A protein and the small-molecule ligand that binds it are described below.
Small molecule (SMILES): CC(=O)N[C@@H]1[C@@H](O)[C@H](O)[C@@H](CO)O[C@H]1O

Sequence of chain 1.A:
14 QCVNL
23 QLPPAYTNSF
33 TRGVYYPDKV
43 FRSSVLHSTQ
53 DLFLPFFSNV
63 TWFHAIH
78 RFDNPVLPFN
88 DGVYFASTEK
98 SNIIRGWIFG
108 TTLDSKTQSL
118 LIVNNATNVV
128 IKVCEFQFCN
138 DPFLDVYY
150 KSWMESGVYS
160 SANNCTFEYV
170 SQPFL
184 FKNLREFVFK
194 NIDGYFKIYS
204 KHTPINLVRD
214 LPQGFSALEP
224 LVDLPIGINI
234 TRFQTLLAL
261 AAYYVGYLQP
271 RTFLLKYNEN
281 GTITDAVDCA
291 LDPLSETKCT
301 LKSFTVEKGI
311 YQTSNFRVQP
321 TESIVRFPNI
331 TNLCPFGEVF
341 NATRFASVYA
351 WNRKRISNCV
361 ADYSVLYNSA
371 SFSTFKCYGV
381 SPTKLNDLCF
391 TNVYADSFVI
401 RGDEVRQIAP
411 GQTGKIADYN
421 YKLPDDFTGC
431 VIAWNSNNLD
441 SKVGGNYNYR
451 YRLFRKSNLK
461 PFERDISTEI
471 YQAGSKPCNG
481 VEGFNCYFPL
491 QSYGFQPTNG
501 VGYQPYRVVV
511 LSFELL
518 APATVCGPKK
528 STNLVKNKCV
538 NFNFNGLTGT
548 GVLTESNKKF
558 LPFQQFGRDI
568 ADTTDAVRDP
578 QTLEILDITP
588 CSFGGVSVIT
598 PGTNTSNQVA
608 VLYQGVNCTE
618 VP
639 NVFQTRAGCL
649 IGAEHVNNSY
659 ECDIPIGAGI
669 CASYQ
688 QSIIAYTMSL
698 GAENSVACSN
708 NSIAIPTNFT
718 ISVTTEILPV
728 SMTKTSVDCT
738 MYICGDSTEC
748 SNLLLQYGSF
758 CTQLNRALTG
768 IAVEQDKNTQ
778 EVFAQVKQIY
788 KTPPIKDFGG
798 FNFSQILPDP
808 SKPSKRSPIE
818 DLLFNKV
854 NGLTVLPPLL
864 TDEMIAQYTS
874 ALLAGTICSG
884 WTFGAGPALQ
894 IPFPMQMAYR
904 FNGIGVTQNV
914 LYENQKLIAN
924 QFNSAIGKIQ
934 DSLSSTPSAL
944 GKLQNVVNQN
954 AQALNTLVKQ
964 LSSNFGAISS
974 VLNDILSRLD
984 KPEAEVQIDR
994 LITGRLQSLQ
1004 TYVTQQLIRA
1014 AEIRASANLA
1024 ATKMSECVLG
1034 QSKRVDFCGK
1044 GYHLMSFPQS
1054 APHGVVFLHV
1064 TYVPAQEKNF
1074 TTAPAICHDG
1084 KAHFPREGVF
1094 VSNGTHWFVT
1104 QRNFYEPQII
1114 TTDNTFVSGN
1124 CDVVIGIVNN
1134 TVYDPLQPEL

Binding-site contacts:
Ligand atom C7 contacts residue GLU132 of chain 1.A at 4.5 Å.
Ligand atom O7 contacts residue ASN163 of chain 1.A at 3.9 Å.
Ligand atom C6 contacts residue GLN115 of chain 1.A at 4.0 Å.
Ligand atom N2 contacts residue ASN163 of chain 1.A at 2.9 Å (h-bond).
Ligand atom C2 contacts residue GLU132 of chain 1.A at 4.0 Å.
Ligand atom C2 contacts residue ASN163 of chain 1.A at 2.5 Å.
Ligand atom O5 contacts residue THR165 of chain 1.A at 4.3 Å.
Ligand atom C5 contacts residue ASN163 of chain 1.A at 3.7 Å.
Ligand atom O5 contacts residue ASN163 of chain 1.A at 2.4 Å (h-bond).
Ligand atom O7 contacts residue GLU132 of chain 1.A at 3.7 Å.
Ligand atom O5 contacts residue GLU132 of chain 1.A at 4.1 Å.
Ligand atom C3 contacts residue ASN163 of chain 1.A at 3.8 Å.
Ligand atom O6 contacts residue THR165 of chain 1.A at 3.8 Å.
Ligand atom C5 contacts residue GLN115 of chain 1.A at 4.1 Å.
Ligand atom C4 contacts residue ASN163 of chain 1.A at 4.3 Å.
Ligand atom C1 contacts residue ASN163 of chain 1.A at 1.5 Å.
Ligand atom C8 contacts residue ASN163 of chain 1.A at 4.2 Å.
Ligand atom C1 contacts residue GLN115 of chain 1.A at 3.6 Å.
Ligand atom O6 contacts residue GLN115 of chain 1.A at 3.4 Å.
Ligand atom C7 contacts residue ASN163 of chain 1.A at 3.6 Å.
Ligand atom O5 contacts residue GLN115 of chain 1.A at 3.0 Å (h-bond).
Ligand atom C1 contacts residue GLU132 of chain 1.A at 4.0 Å.